This small molecule binds to this protein.
Small molecule (SMILES): CC[C@H](C)[C@H](NC(=O)[C@H](C)NC(=O)[C@H](C)N)C(=O)N[C@@H](COP(=O)(O)O)C(=O)N[C@@H](CC(C)C)C(=O)N1CCC[C@H]1C(=O)O

Binding-site contacts:
Ligand atom N contacts residue ASN228 of chain 1.C at 2.9 Å (h-bond).
Ligand atom CD2 contacts residue LYS124 of chain 1.C at 4.0 Å.
Ligand atom P contacts residue TYR132 of chain 1.C at 3.8 Å.
Ligand atom O3P contacts residue TYR132 of chain 1.C at 3.8 Å.
Ligand atom C contacts residue ASN228 of chain 1.C at 3.8 Å.
Ligand atom CD1 contacts residue ILE221 of chain 1.C at 3.7 Å (hydrophobic).
Ligand atom CA contacts residue ASN177 of chain 1.C at 3.8 Å.
Ligand atom O contacts residue LEU176 of chain 1.C at 3.6 Å.
Ligand atom P contacts residue ARG131 of chain 1.C at 3.6 Å.
Ligand atom CG contacts residue LEU224 of chain 1.C at 4.0 Å (hydrophobic).
Ligand atom C contacts residue LEU176 of chain 1.C at 3.7 Å (hydrophobic).
Ligand atom CG2 contacts residue LEU224 of chain 1.C at 3.9 Å (hydrophobic).
Ligand atom O2P contacts residue ASN177 of chain 1.C at 3.7 Å.
Ligand atom C contacts residue ASN228 of chain 1.C at 3.6 Å.
Ligand atom CB contacts residue ASN228 of chain 1.C at 3.6 Å.
Ligand atom O contacts residue VAL180 of chain 1.C at 3.6 Å.
Ligand atom O3P contacts residue ARG56 of chain 1.C at 2.9 Å (salt-bridge).
Ligand atom CA contacts residue LEU176 of chain 1.C at 3.7 Å (hydrophobic).
Ligand atom P contacts residue ARG56 of chain 1.C at 3.7 Å.
Ligand atom CA contacts residue ASN228 of chain 1.C at 3.3 Å.
Ligand atom O3P contacts residue LYS49 of chain 1.C at 3.1 Å (salt-bridge).
Ligand atom C contacts residue ASN177 of chain 1.C at 3.6 Å.
Ligand atom O2P contacts residue TYR132 of chain 1.C at 2.6 Å (h-bond).
Ligand atom P contacts residue LYS49 of chain 1.C at 4.0 Å.
Ligand atom CD contacts residue LEU224 of chain 1.C at 3.6 Å (hydrophobic).
Ligand atom O2P contacts residue LYS49 of chain 1.C at 3.9 Å.
Ligand atom CA contacts residue ASN228 of chain 1.C at 3.9 Å.
Ligand atom O1P contacts residue ARG131 of chain 1.C at 2.8 Å (salt-bridge).
Ligand atom CA contacts residue ASN177 of chain 1.C at 3.5 Å.
Ligand atom O contacts residue LYS49 of chain 1.C at 3.0 Å (salt-bridge).
Ligand atom O contacts residue ASN228 of chain 1.C at 2.8 Å (h-bond).
Ligand atom N contacts residue ASN177 of chain 1.C at 2.8 Å (h-bond).
Ligand atom CB contacts residue ASN177 of chain 1.C at 3.3 Å.
Ligand atom N contacts residue LEU176 of chain 1.C at 3.4 Å.
Ligand atom O2P contacts residue ARG131 of chain 1.C at 2.9 Å (salt-bridge).
Ligand atom CB contacts residue ASN177 of chain 1.C at 3.6 Å.
Ligand atom O contacts residue LYS49 of chain 1.C at 4.0 Å.
Ligand atom O1P contacts residue TYR132 of chain 1.C at 4.0 Å.
Ligand atom O1P contacts residue ARG56 of chain 1.C at 2.8 Å (salt-bridge).
Ligand atom CB contacts residue TRP232 of chain 1.C at 3.4 Å (hydrophobic).

Sequence of chain 1.C:
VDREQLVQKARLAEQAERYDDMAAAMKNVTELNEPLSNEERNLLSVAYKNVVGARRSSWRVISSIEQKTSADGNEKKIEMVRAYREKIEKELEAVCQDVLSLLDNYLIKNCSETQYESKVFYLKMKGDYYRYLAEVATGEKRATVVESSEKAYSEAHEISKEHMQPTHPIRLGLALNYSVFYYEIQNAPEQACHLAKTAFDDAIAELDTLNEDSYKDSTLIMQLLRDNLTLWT